Sequence of chain 1.A:
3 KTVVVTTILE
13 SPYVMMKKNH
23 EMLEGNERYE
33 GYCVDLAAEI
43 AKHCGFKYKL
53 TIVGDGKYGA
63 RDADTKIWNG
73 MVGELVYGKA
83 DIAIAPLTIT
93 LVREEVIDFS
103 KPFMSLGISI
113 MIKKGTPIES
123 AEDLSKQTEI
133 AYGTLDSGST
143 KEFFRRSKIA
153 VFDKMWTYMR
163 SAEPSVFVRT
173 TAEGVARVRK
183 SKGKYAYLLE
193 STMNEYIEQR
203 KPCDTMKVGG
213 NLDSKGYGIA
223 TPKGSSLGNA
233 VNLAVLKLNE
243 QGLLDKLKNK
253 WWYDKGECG

A small-molecule ligand and the protein it binds are described below.
Small molecule (SMILES): O=C(O)[C@H]1NCCc2c(O)noc21

Binding-site contacts:
Ligand atom C5 contacts residue SER141 of chain 1.A at 3.2 Å.
Ligand atom C7 contacts residue THR90 of chain 1.A at 3.6 Å.
Ligand atom C4 contacts residue MET195 of chain 1.A at 3.8 Å (hydrophobic).
Ligand atom C4 contacts residue TYR60 of chain 1.A at 3.3 Å (hydrophobic).
Ligand atom C7 contacts residue TYR60 of chain 1.A at 3.8 Å (hydrophobic).
Ligand atom O2 contacts residue GLY140 of chain 1.A at 3.2 Å.
Ligand atom N2 contacts residue PRO88 of chain 1.A at 2.9 Å (h-bond).
Ligand atom O3 contacts residue ARG95 of chain 1.A at 2.7 Å (salt-bridge).
Ligand atom C2 contacts residue LEU137 of chain 1.A at 4.0 Å (hydrophobic).
Ligand atom C5 contacts residue THR90 of chain 1.A at 2.9 Å.
Ligand atom O1 contacts residue SER141 of chain 1.A at 2.9 Å (h-bond).
Ligand atom C3 contacts residue GLU192 of chain 1.A at 3.1 Å.
Ligand atom C1 contacts residue THR142 of chain 1.A at 3.5 Å.
Ligand atom C6 contacts residue GLU192 of chain 1.A at 3.3 Å.
Ligand atom O3 contacts residue LEU89 of chain 1.A at 3.6 Å.
Ligand atom C7 contacts residue SER141 of chain 1.A at 3.5 Å.
Ligand atom N2 contacts residue GLU192 of chain 1.A at 2.9 Å (salt-bridge).
Ligand atom O2 contacts residue ARG95 of chain 1.A at 3.0 Å (salt-bridge).
Ligand atom N1 contacts residue THR142 of chain 1.A at 2.9 Å (h-bond).
Ligand atom O3 contacts residue THR90 of chain 1.A at 2.9 Å (h-bond).
Ligand atom N1 contacts residue SER141 of chain 1.A at 3.9 Å.
Ligand atom O1 contacts residue GLY140 of chain 1.A at 3.5 Å.
Ligand atom O1 contacts residue THR142 of chain 1.A at 3.0 Å (h-bond).
Ligand atom C3 contacts residue MET195 of chain 1.A at 3.5 Å (hydrophobic).
Ligand atom C1 contacts residue LEU137 of chain 1.A at 3.5 Å (hydrophobic).
Ligand atom O3 contacts residue PRO88 of chain 1.A at 3.8 Å.
Ligand atom N2 contacts residue TYR219 of chain 1.A at 4.0 Å.
Ligand atom O1 contacts residue GLU192 of chain 1.A at 3.9 Å.
Ligand atom N1 contacts residue LEU137 of chain 1.A at 4.0 Å.
Ligand atom C5 contacts residue GLU192 of chain 1.A at 3.1 Å.
Ligand atom O2 contacts residue SER141 of chain 1.A at 2.9 Å (h-bond).
Ligand atom O2 contacts residue TYR60 of chain 1.A at 3.5 Å.
Ligand atom N2 contacts residue THR90 of chain 1.A at 3.1 Å (h-bond).
Ligand atom C4 contacts residue PRO88 of chain 1.A at 3.3 Å (hydrophobic).
Ligand atom C7 contacts residue ARG95 of chain 1.A at 3.4 Å.
Ligand atom C2 contacts residue GLU192 of chain 1.A at 3.5 Å.
Ligand atom C4 contacts residue GLU192 of chain 1.A at 3.4 Å.
Ligand atom O3 contacts residue TYR60 of chain 1.A at 3.5 Å.
Ligand atom O4 contacts residue LEU137 of chain 1.A at 3.2 Å.
Ligand atom C6 contacts residue SER141 of chain 1.A at 3.4 Å.